A protein and the small-molecule ligand that binds it are described below.
Small molecule (SMILES): NS(=O)(=O)NCCSc1nonc1/C(=N/O)Nc1ccc(F)c(Br)c1

Sequence of chain 1.D:
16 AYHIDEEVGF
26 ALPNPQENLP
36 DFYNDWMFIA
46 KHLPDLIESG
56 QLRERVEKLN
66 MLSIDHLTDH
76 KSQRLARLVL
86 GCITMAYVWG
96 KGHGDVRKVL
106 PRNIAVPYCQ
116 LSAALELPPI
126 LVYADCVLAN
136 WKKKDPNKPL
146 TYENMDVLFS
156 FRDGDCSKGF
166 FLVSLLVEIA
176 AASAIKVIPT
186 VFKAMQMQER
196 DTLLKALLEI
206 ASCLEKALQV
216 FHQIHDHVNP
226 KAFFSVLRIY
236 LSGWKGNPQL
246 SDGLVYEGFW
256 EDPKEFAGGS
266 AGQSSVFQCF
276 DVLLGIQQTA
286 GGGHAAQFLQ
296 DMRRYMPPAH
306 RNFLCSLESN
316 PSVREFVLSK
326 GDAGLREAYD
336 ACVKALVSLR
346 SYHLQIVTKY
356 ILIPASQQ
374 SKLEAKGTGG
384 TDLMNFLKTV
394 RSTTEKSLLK

Binding-site contacts:
Ligand atom C18 contacts residue PHE165 of chain 1.D at 3.6 Å (hydrophobic).
Ligand atom C05 contacts residue SER265 of chain 1.D at 4.0 Å.
Ligand atom O07 contacts residue PHE165 of chain 1.D at 3.9 Å.
Ligand atom C21 contacts residue VAL132 of chain 1.D at 3.5 Å (hydrophobic).
Ligand atom N08 contacts residue GLY264 of chain 1.D at 3.8 Å.
Ligand atom S10 contacts residue HEM1 of chain 1.M at 3.5 Å.
Ligand atom F25 contacts residue PHE166 of chain 1.D at 3.1 Å.
Ligand atom N03 contacts residue HEM1 of chain 1.M at 2.7 Å (h-bond).
Ligand atom N06 contacts residue PHE165 of chain 1.D at 3.1 Å.
Ligand atom C21 contacts residue PHE165 of chain 1.D at 3.6 Å (hydrophobic).
Ligand atom C20 contacts residue VAL132 of chain 1.D at 3.7 Å (hydrophobic).
Ligand atom N03 contacts residue SER265 of chain 1.D at 3.9 Å.
Ligand atom BR contacts residue CYS131 of chain 1.D at 3.6 Å.
Ligand atom N01 contacts residue ALA266 of chain 1.D at 3.0 Å (h-bond).
Ligand atom C19 contacts residue PHE165 of chain 1.D at 3.3 Å (hydrophobic).
Ligand atom C02 contacts residue SER265 of chain 1.D at 3.7 Å.
Ligand atom O04 contacts residue HIS348 of chain 1.D at 3.9 Å.
Ligand atom C19 contacts residue SER169 of chain 1.D at 3.5 Å.
Ligand atom F25 contacts residue VAL132 of chain 1.D at 2.8 Å.
Ligand atom C23 contacts residue SER265 of chain 1.D at 3.6 Å.
Ligand atom C20 contacts residue PHE165 of chain 1.D at 3.4 Å (hydrophobic).
Ligand atom N01 contacts residue SER265 of chain 1.D at 3.8 Å.
Ligand atom O15 contacts residue ARG233 of chain 1.D at 3.6 Å.
Ligand atom C11 contacts residue HEM1 of chain 1.M at 3.3 Å.
Ligand atom BR contacts residue GLY264 of chain 1.D at 3.8 Å.
Ligand atom O04 contacts residue HEM1 of chain 1.M at 1.8 Å.
Ligand atom N01 contacts residue HEM1 of chain 1.M at 3.8 Å.
Ligand atom C23 contacts residue ALA266 of chain 1.D at 3.6 Å (hydrophobic).
Ligand atom N03 contacts residue ALA266 of chain 1.D at 3.5 Å (h-bond).
Ligand atom O04 contacts residue ALA266 of chain 1.D at 3.1 Å (h-bond).
Ligand atom O07 contacts residue LEU236 of chain 1.D at 3.7 Å.
Ligand atom C02 contacts residue HEM1 of chain 1.M at 3.3 Å.
Ligand atom O07 contacts residue PHE228 of chain 1.D at 3.7 Å.
Ligand atom C18 contacts residue ALA266 of chain 1.D at 3.6 Å (hydrophobic).
Ligand atom C09 contacts residue GLY264 of chain 1.D at 3.7 Å.
Ligand atom O16 contacts residue LEU376 of chain 1.D at 3.2 Å.
Ligand atom C20 contacts residue SER169 of chain 1.D at 3.3 Å.
Ligand atom F25 contacts residue CYS131 of chain 1.D at 3.5 Å.
Ligand atom S10 contacts residue SER265 of chain 1.D at 3.6 Å.
Ligand atom C02 contacts residue ALA266 of chain 1.D at 3.4 Å (hydrophobic).